Sequence of chain 1.H:
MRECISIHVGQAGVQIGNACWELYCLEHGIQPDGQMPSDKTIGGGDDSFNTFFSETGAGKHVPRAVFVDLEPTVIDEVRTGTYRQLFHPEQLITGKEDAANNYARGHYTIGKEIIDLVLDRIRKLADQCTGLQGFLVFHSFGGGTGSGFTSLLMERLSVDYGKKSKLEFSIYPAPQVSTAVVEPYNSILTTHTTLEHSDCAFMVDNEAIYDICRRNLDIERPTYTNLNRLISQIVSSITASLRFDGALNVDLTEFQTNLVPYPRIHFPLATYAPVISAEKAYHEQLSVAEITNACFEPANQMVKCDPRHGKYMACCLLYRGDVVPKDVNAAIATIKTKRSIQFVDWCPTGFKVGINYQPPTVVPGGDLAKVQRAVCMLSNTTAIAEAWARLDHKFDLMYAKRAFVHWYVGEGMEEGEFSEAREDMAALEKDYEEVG

The protein below binds the small molecule below.
Small molecule (SMILES): COc1ccc(C[C@@H]2NC(=O)/C=C/C[C@@H]([C@H](C)[C@H]3O[C@@H]3c3ccccc3)OC(=O)[C@H](CC(C)C)OC(=O)[C@H](C)CNC2=O)cc1Cl

Sequence of chain 1.G:
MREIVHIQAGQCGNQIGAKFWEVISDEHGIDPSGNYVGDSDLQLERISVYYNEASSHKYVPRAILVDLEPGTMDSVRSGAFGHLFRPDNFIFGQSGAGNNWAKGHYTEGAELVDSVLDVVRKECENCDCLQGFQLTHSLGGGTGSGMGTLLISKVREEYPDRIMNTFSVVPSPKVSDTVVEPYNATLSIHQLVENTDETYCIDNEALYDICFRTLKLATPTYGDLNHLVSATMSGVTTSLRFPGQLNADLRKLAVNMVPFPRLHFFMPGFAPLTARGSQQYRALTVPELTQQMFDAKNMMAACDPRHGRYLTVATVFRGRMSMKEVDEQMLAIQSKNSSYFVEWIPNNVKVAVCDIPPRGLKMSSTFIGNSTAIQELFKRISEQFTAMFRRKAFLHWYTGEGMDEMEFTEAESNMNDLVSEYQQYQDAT

Binding-site contacts:
Ligand atom C6 contacts residue THR257 of chain 1.H at 3.4 Å.
Ligand atom C31 contacts residue CYS347 of chain 1.H at 3.6 Å (hydrophobic).
Ligand atom O7 contacts residue TRP397 of chain 1.G at 3.3 Å.
Ligand atom CL1 contacts residue PRO348 of chain 1.H at 2.8 Å.
Ligand atom C33 contacts residue THR257 of chain 1.H at 3.3 Å.
Ligand atom C6 contacts residue VAL179 of chain 1.G at 3.6 Å (hydrophobic).
Ligand atom O2 contacts residue VAL179 of chain 1.G at 3.6 Å.
Ligand atom C16 contacts residue THR253 of chain 1.H at 3.6 Å.
Ligand atom C9 contacts residue ASN99 of chain 1.G at 3.5 Å.
Ligand atom C7 contacts residue THR178 of chain 1.G at 3.2 Å.
Ligand atom C20 contacts residue ASN100 of chain 1.G at 3.4 Å.
Ligand atom C35 contacts residue VAL260 of chain 1.H at 3.4 Å (hydrophobic).
Ligand atom C19 contacts residue TRP397 of chain 1.G at 3.7 Å (hydrophobic).
Ligand atom C32 contacts residue MET313 of chain 1.H at 3.5 Å (hydrophobic).
Ligand atom C23 contacts residue ASN100 of chain 1.G at 3.5 Å.
Ligand atom O8 contacts residue MET313 of chain 1.H at 3.1 Å (h-bond).
Ligand atom C3 contacts residue GLU254 of chain 1.H at 3.5 Å.
Ligand atom C18 contacts residue THR257 of chain 1.H at 3.6 Å.
Ligand atom O4 contacts residue ASN99 of chain 1.G at 3.2 Å (h-bond).
Ligand atom C49 contacts residue GLU254 of chain 1.H at 3.7 Å.
Ligand atom O2 contacts residue THR257 of chain 1.H at 2.9 Å (h-bond).
Ligand atom C8 contacts residue THR178 of chain 1.G at 3.0 Å.
Ligand atom O5 contacts residue THR257 of chain 1.H at 3.4 Å.
Ligand atom CL1 contacts residue CYS347 of chain 1.H at 3.0 Å.
Ligand atom C8 contacts residue ASN99 of chain 1.G at 3.2 Å.
Ligand atom O2 contacts residue PHE394 of chain 1.G at 3.2 Å.
Ligand atom C23 contacts residue GLY98 of chain 1.G at 3.7 Å.
Ligand atom C33 contacts residue PHE394 of chain 1.G at 3.6 Å (hydrophobic).
Ligand atom C12 contacts residue THR257 of chain 1.H at 3.5 Å.
Ligand atom CL1 contacts residue MET313 of chain 1.H at 2.5 Å.
Ligand atom C34 contacts residue THR257 of chain 1.H at 3.0 Å.
Ligand atom C34 contacts residue ASN258 of chain 1.H at 3.7 Å.
Ligand atom C31 contacts residue MET313 of chain 1.H at 3.3 Å (hydrophobic).
Ligand atom O1 contacts residue LYS352 of chain 1.H at 3.0 Å (salt-bridge).
Ligand atom C20 contacts residue TRP397 of chain 1.G at 3.5 Å (hydrophobic).
Ligand atom N2 contacts residue THR257 of chain 1.H at 3.5 Å (h-bond).
Ligand atom C4 contacts residue LYS352 of chain 1.H at 3.4 Å.
Ligand atom C35 contacts residue MET313 of chain 1.H at 3.6 Å (hydrophobic).
Ligand atom O3 contacts residue THR257 of chain 1.H at 2.9 Å (h-bond).
Ligand atom C10 contacts residue ASN99 of chain 1.G at 3.6 Å.